Sequence of chain 1.B:
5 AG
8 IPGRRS

Binding-site contacts:
Ligand atom C05 contacts residue ARG12 of chain 1.B at 3.5 Å.
Ligand atom O02 contacts residue LEU223 of chain 1.A at 3.4 Å.
Ligand atom O21 contacts residue ARG11 of chain 1.B at 3.6 Å.
Ligand atom C15 contacts residue PRO172 of chain 1.A at 3.5 Å (hydrophobic).
Ligand atom C03 contacts residue ARG12 of chain 1.B at 3.9 Å.
Ligand atom C14 contacts residue LYS127 of chain 1.A at 3.0 Å.
Ligand atom C23 contacts residue ARG12 of chain 1.B at 3.7 Å.
Ligand atom C01 contacts residue PRO9 of chain 1.B at 3.9 Å (hydrophobic).
Ligand atom C11 contacts residue PHE124 of chain 1.A at 3.9 Å (hydrophobic).
Ligand atom C03 contacts residue ILE224 of chain 1.A at 3.6 Å (hydrophobic).
Ligand atom O18 contacts residue PRO172 of chain 1.A at 3.2 Å.
Ligand atom C10 contacts residue ILE173 of chain 1.A at 3.2 Å (hydrophobic).
Ligand atom C19 contacts residue PEG1 of chain 1.F at 3.2 Å.
Ligand atom C06 contacts residue ARG12 of chain 1.B at 3.6 Å.
Ligand atom O02 contacts residue ILE224 of chain 1.A at 3.4 Å.
Ligand atom C13 contacts residue LYS127 of chain 1.A at 2.5 Å.
Ligand atom O21 contacts residue ARG12 of chain 1.B at 3.7 Å.
Ligand atom O21 contacts residue GLY10 of chain 1.B at 3.6 Å.
Ligand atom C12 contacts residue ILE173 of chain 1.A at 3.4 Å (hydrophobic).
Ligand atom O21 contacts residue PRO9 of chain 1.B at 3.4 Å (h-bond).
Ligand atom C15 contacts residue ILE173 of chain 1.A at 3.3 Å (hydrophobic).
Ligand atom C12 contacts residue LYS127 of chain 1.A at 3.7 Å.
Ligand atom C12 contacts residue PHE124 of chain 1.A at 3.6 Å (hydrophobic).
Ligand atom C14 contacts residue ILE173 of chain 1.A at 3.4 Å (hydrophobic).
Ligand atom O09 contacts residue ASN47 of chain 1.A at 3.4 Å (h-bond).
Ligand atom C04 contacts residue ASP220 of chain 1.A at 3.8 Å.
Ligand atom C19 contacts residue ARG12 of chain 1.B at 3.8 Å.
Ligand atom C11 contacts residue ASN47 of chain 1.A at 3.4 Å.
Ligand atom C13 contacts residue ILE173 of chain 1.A at 3.4 Å (hydrophobic).
Ligand atom O18 contacts residue ARG12 of chain 1.B at 3.9 Å.
Ligand atom C04 contacts residue ARG12 of chain 1.B at 3.7 Å.
Ligand atom C22 contacts residue ARG12 of chain 1.B at 3.8 Å.
Ligand atom C14 contacts residue PRO172 of chain 1.A at 3.3 Å (hydrophobic).
Ligand atom N07 contacts residue ARG12 of chain 1.B at 3.8 Å.
Ligand atom C01 contacts residue LEU227 of chain 1.A at 3.8 Å (hydrophobic).
Ligand atom C16 contacts residue LYS127 of chain 1.A at 1.4 Å.
Ligand atom C04 contacts residue ILE224 of chain 1.A at 3.8 Å (hydrophobic).
Ligand atom C11 contacts residue ILE173 of chain 1.A at 3.3 Å (hydrophobic).
Ligand atom C01 contacts residue ILE224 of chain 1.A at 4.0 Å (hydrophobic).
Ligand atom C20 contacts residue GLY10 of chain 1.B at 3.2 Å.

A protein and the small-molecule ligand that binds it are described below.
Small molecule (SMILES): COc1ccc2c(c1)OCCN2S(=O)(=O)c1ccc(C=O)cc1

Sequence of chain 1.A:
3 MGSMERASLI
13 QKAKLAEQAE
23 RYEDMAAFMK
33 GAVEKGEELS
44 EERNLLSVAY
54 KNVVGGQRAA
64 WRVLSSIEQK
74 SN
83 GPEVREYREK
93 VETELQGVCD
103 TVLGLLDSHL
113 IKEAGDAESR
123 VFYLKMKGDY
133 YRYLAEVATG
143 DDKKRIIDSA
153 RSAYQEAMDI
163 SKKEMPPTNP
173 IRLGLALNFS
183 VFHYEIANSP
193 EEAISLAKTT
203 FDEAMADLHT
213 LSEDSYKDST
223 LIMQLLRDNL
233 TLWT